Sequence of chain 1.C:
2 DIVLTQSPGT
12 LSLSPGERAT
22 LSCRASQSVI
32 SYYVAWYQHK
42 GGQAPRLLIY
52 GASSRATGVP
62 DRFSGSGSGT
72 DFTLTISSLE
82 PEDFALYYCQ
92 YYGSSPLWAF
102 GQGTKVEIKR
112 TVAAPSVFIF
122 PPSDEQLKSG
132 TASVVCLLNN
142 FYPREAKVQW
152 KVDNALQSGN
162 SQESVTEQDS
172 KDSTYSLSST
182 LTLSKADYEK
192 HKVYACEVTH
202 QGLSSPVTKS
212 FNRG

Binding-site contacts:
Ligand atom O5 contacts residue GLN28 of chain 1.C at 4.0 Å.
Ligand atom N2 contacts residue ASN136 of chain 1.F at 3.0 Å (h-bond).
Ligand atom C2 contacts residue GLN28 of chain 1.C at 4.2 Å.
Ligand atom C1 contacts residue ASN136 of chain 1.F at 1.4 Å.
Ligand atom O3 contacts residue ASP2 of chain 1.C at 4.0 Å.
Ligand atom C8 contacts residue HIS139 of chain 1.F at 4.0 Å.
Ligand atom O3 contacts residue SER95 of chain 1.C at 3.3 Å (h-bond).
Ligand atom C8 contacts residue ILE31 of chain 1.C at 3.7 Å (hydrophobic).
Ligand atom O7 contacts residue SER95 of chain 1.C at 4.1 Å.
Ligand atom C4 contacts residue ASP2 of chain 1.C at 3.9 Å.
Ligand atom C5 contacts residue GLN28 of chain 1.C at 3.4 Å.
Ligand atom C8 contacts residue TYR134 of chain 1.F at 4.1 Å (hydrophobic).
Ligand atom C2 contacts residue ASN136 of chain 1.F at 2.5 Å.
Ligand atom C3 contacts residue GLN28 of chain 1.C at 3.5 Å.
Ligand atom O7 contacts residue GLY94 of chain 1.C at 4.0 Å.
Ligand atom C8 contacts residue TYR92 of chain 1.C at 3.6 Å (hydrophobic).
Ligand atom C7 contacts residue ASN136 of chain 1.F at 3.7 Å.
Ligand atom O7 contacts residue HIS139 of chain 1.F at 3.7 Å.
Ligand atom C7 contacts residue TYR92 of chain 1.C at 3.5 Å (hydrophobic).
Ligand atom C3 contacts residue ASN136 of chain 1.F at 3.8 Å.
Ligand atom C1 contacts residue GLY94 of chain 1.C at 3.4 Å.
Ligand atom C4 contacts residue SER95 of chain 1.C at 3.3 Å.
Ligand atom O7 contacts residue TYR92 of chain 1.C at 2.8 Å (h-bond).
Ligand atom O6 contacts residue GLN28 of chain 1.C at 4.2 Å.
Ligand atom O3 contacts residue GLN28 of chain 1.C at 2.6 Å (h-bond).
Ligand atom C5 contacts residue ASN136 of chain 1.F at 3.6 Å.
Ligand atom O5 contacts residue SER95 of chain 1.C at 3.9 Å.
Ligand atom O5 contacts residue GLY94 of chain 1.C at 3.4 Å (h-bond).
Ligand atom C7 contacts residue HIS139 of chain 1.F at 3.9 Å.
Ligand atom C1 contacts residue SER95 of chain 1.C at 4.0 Å.
Ligand atom C3 contacts residue SER95 of chain 1.C at 3.7 Å.
Ligand atom C1 contacts residue GLN28 of chain 1.C at 3.9 Å.
Ligand atom O5 contacts residue ASN136 of chain 1.F at 2.3 Å (h-bond).
Ligand atom C4 contacts residue GLN28 of chain 1.C at 3.6 Å.
Ligand atom O4 contacts residue SER95 of chain 1.C at 4.2 Å.
Ligand atom O7 contacts residue ASN136 of chain 1.F at 4.0 Å.
Ligand atom C2 contacts residue GLY94 of chain 1.C at 3.8 Å.
Ligand atom O4 contacts residue ASP2 of chain 1.C at 2.9 Å (salt-bridge).
Ligand atom C2 contacts residue SER95 of chain 1.C at 4.0 Å.
Ligand atom O4 contacts residue GLN28 of chain 1.C at 3.5 Å (h-bond).

Sequence of chain 1.F:
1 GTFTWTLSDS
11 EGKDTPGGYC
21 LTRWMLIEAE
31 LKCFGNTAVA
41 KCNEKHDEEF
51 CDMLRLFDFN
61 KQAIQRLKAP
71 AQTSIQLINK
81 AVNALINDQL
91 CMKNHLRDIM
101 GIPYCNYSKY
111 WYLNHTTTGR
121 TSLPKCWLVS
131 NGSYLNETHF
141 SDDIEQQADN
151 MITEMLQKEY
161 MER

A protein and the small-molecule ligand that binds it are described below.
Small molecule (SMILES): CC(=O)N[C@H]1[C@H](O[C@H]2[C@H](O)[C@@H](NC(C)=O)CO[C@@H]2CO[C@@H]2O[C@@H](C)[C@@H](O)[C@@H](O)[C@@H]2O)O[C@H](CO)[C@@H](O[C@@H]2O[C@H](CO[C@H]3O[C@H](CO)[C@@H](O)[C@H](O)[C@@H]3O)[C@@H](O)[C@H](O[C@H]3O[C@H](CO)[C@@H](O)[C@H](O)[C@@H]3O)[C@@H]2O)[C@@H]1O